The protein below binds the small molecule below.
Small molecule (SMILES): Oc1ccc(F)cc1

Binding-site contacts:
Ligand atom C6 contacts residue HIS55 of chain 1.B at 0.8 Å.
Ligand atom C1 contacts residue PHE35 of chain 1.B at 4.4 Å (hydrophobic).
Ligand atom C3 contacts residue PHE21 of chain 1.B at 3.1 Å (hydrophobic).
Ligand atom C4 contacts residue HEM1 of chain 1.G at 4.2 Å.
Ligand atom O1 contacts residue THR56 of chain 1.B at 4.4 Å.
Ligand atom C4 contacts residue PHE35 of chain 1.B at 4.1 Å (hydrophobic).
Ligand atom C3 contacts residue HIS55 of chain 1.B at 1.9 Å.
Ligand atom C1 contacts residue THR56 of chain 1.B at 4.4 Å.
Ligand atom C5 contacts residue PHE21 of chain 1.B at 4.3 Å (hydrophobic).
Ligand atom C1 contacts residue HIS55 of chain 1.B at 0.7 Å.
Ligand atom C1 contacts residue TYR38 of chain 1.B at 4.3 Å (hydrophobic).
Ligand atom F1 contacts residue VAL59 of chain 1.B at 3.4 Å.
Ligand atom C1 contacts residue HEM1 of chain 1.G at 3.4 Å.
Ligand atom C4 contacts residue PHE21 of chain 1.B at 3.3 Å (hydrophobic).
Ligand atom C6 contacts residue PHE35 of chain 1.B at 3.9 Å (hydrophobic).
Ligand atom C6 contacts residue VAL59 of chain 1.B at 3.7 Å (hydrophobic).
Ligand atom C3 contacts residue VAL59 of chain 1.B at 3.3 Å (hydrophobic).
Ligand atom C5 contacts residue VAL59 of chain 1.B at 3.2 Å (hydrophobic).
Ligand atom F1 contacts residue PHE21 of chain 1.B at 2.9 Å.
Ligand atom C5 contacts residue PHE35 of chain 1.B at 3.8 Å (hydrophobic).
Ligand atom C5 contacts residue HEM1 of chain 1.G at 3.0 Å.
Ligand atom C3 contacts residue THR56 of chain 1.B at 3.7 Å.
Ligand atom C4 contacts residue VAL59 of chain 1.B at 3.0 Å (hydrophobic).
Ligand atom C6 contacts residue HEM1 of chain 1.G at 3.2 Å.
Ligand atom C5 contacts residue HIS55 of chain 1.B at 1.9 Å.
Ligand atom C2 contacts residue PHE21 of chain 1.B at 3.7 Å (hydrophobic).
Ligand atom C1 contacts residue VAL59 of chain 1.B at 4.0 Å (hydrophobic).
Ligand atom C2 contacts residue HIS55 of chain 1.B at 0.8 Å.
Ligand atom O1 contacts residue HEM1 of chain 1.G at 2.7 Å (h-bond).
Ligand atom C2 contacts residue THR56 of chain 1.B at 3.5 Å.
Ligand atom F1 contacts residue HEM1 of chain 1.G at 3.9 Å.
Ligand atom F1 contacts residue HIS55 of chain 1.B at 3.8 Å.
Ligand atom C4 contacts residue HIS55 of chain 1.B at 2.4 Å.
Ligand atom O1 contacts residue TYR38 of chain 1.B at 3.5 Å (h-bond).
Ligand atom O1 contacts residue HIS55 of chain 1.B at 1.3 Å.
Ligand atom C2 contacts residue VAL59 of chain 1.B at 3.8 Å (hydrophobic).
Ligand atom C2 contacts residue TYR38 of chain 1.B at 4.3 Å (hydrophobic).

Sequence of chain 1.B:
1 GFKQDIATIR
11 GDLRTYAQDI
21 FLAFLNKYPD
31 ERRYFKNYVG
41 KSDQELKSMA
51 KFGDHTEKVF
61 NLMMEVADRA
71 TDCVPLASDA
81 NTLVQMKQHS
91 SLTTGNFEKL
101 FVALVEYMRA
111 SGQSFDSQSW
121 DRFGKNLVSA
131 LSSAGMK